A small-molecule ligand and the protein it binds are described below.
Small molecule (SMILES): c1cc(CN2CCNCC2)no1

Sequence of chain 1.A:
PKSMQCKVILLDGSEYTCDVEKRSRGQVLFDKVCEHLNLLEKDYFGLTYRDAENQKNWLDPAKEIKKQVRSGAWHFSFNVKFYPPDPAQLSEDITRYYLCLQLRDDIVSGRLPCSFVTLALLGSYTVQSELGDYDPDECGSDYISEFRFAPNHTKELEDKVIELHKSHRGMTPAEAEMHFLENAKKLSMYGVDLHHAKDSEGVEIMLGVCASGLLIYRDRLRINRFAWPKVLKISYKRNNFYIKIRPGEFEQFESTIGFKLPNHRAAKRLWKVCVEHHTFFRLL

Binding-site contacts:
Ligand atom C4 contacts residue SER79 of chain 1.A at 3.6 Å.
Ligand atom N1 contacts residue HIS77 of chain 1.A at 2.8 Å (h-bond).
Ligand atom O contacts residue LYS58 of chain 1.A at 3.9 Å.
Ligand atom C7 contacts residue LYS58 of chain 1.A at 3.3 Å.
Ligand atom C3 contacts residue ARG52 of chain 1.A at 4.5 Å.
Ligand atom C4 contacts residue PHE78 of chain 1.A at 4.2 Å (hydrophobic).
Ligand atom C1 contacts residue SER79 of chain 1.A at 3.5 Å.
Ligand atom C2 contacts residue ARG52 of chain 1.A at 4.1 Å.
Ligand atom C contacts residue THR50 of chain 1.A at 3.3 Å.
Ligand atom C4 contacts residue ARG52 of chain 1.A at 3.9 Å.
Ligand atom C6 contacts residue LYS58 of chain 1.A at 3.5 Å.
Ligand atom C contacts residue SER79 of chain 1.A at 3.5 Å.
Ligand atom C2 contacts residue SER79 of chain 1.A at 3.6 Å.
Ligand atom C3 contacts residue TYR51 of chain 1.A at 4.1 Å (hydrophobic).
Ligand atom C4 contacts residue HIS77 of chain 1.A at 4.4 Å.
Ligand atom O contacts residue ASN56 of chain 1.A at 4.0 Å.
Ligand atom C5 contacts residue ARG52 of chain 1.A at 4.4 Å.
Ligand atom C1 contacts residue ARG52 of chain 1.A at 3.5 Å.
Ligand atom C3 contacts residue PHE78 of chain 1.A at 3.3 Å (hydrophobic).
Ligand atom C4 contacts residue THR50 of chain 1.A at 3.5 Å.
Ligand atom C7 contacts residue ASN56 of chain 1.A at 3.6 Å.
Ligand atom C2 contacts residue HIS77 of chain 1.A at 3.5 Å.
Ligand atom N2 contacts residue ARG52 of chain 1.A at 4.0 Å.
Ligand atom C3 contacts residue SER79 of chain 1.A at 3.5 Å.
Ligand atom N contacts residue THR50 of chain 1.A at 3.9 Å.
Ligand atom O contacts residue ARG52 of chain 1.A at 3.3 Å (salt-bridge).
Ligand atom C3 contacts residue HIS77 of chain 1.A at 3.3 Å.
Ligand atom N2 contacts residue LYS58 of chain 1.A at 4.3 Å.
Ligand atom C6 contacts residue ARG52 of chain 1.A at 3.6 Å.
Ligand atom C7 contacts residue GLN57 of chain 1.A at 3.7 Å.
Ligand atom C4 contacts residue TYR51 of chain 1.A at 3.6 Å (hydrophobic).
Ligand atom C3 contacts residue THR50 of chain 1.A at 3.8 Å.
Ligand atom C5 contacts residue THR50 of chain 1.A at 4.5 Å.
Ligand atom C6 contacts residue TYR51 of chain 1.A at 3.8 Å (hydrophobic).
Ligand atom N1 contacts residue SER79 of chain 1.A at 4.1 Å.
Ligand atom N1 contacts residue PHE78 of chain 1.A at 4.2 Å.
Ligand atom N contacts residue SER79 of chain 1.A at 2.8 Å (h-bond).
Ligand atom C6 contacts residue GLN57 of chain 1.A at 4.4 Å.
Ligand atom C7 contacts residue ARG52 of chain 1.A at 3.5 Å.
Ligand atom C5 contacts residue LYS58 of chain 1.A at 4.1 Å.